A small-molecule ligand and the protein it binds are described below.
Small molecule (SMILES): Nc1nc2c(ncn2[C@@H]2O[C@H](CO[P](=O)(O)O[P](=O)(O)OP(O)(O)=S)[C@@H](O)[C@H]2O)c(=O)[nH]1

Binding-site contacts:
Ligand atom O3A contacts residue GLY52 of chain 1.C at 3.2 Å (h-bond).
Ligand atom O1B contacts residue SER51 of chain 1.C at 3.4 Å (h-bond).
Ligand atom O2G contacts residue VAL202 of chain 1.C at 3.4 Å (h-bond).
Ligand atom O1B contacts residue LYS53 of chain 1.C at 3.0 Å (salt-bridge).
Ligand atom O6 contacts residue ALA366 of chain 1.C at 3.1 Å (h-bond).
Ligand atom N7 contacts residue ASN292 of chain 1.C at 2.9 Å (h-bond).
Ligand atom O2B contacts residue SER54 of chain 1.C at 2.9 Å (h-bond).
Ligand atom PB contacts residue MN1 of chain 1.H at 3.3 Å.
Ligand atom O2' contacts residue ARG199 of chain 1.C at 3.3 Å.
Ligand atom O2G contacts residue MN1 of chain 1.H at 2.2 Å.
Ligand atom N7 contacts residue ALA366 of chain 1.C at 3.1 Å.
Ligand atom O4' contacts residue ASP173 of chain 1.C at 3.4 Å (salt-bridge).
Ligand atom O1B contacts residue GLY52 of chain 1.C at 3.1 Å (h-bond).
Ligand atom S1G contacts residue ARG201 of chain 1.C at 3.4 Å (salt-bridge).
Ligand atom O3' contacts residue ARG199 of chain 1.C at 3.0 Å (salt-bridge).
Ligand atom N1 contacts residue ASP295 of chain 1.C at 2.8 Å (salt-bridge).
Ligand atom O6 contacts residue ASP295 of chain 1.C at 3.4 Å (salt-bridge).
Ligand atom C4' contacts residue ASP173 of chain 1.C at 3.4 Å.
Ligand atom O1A contacts residue SER54 of chain 1.C at 3.0 Å (h-bond).
Ligand atom O1A contacts residue THR55 of chain 1.C at 2.9 Å (h-bond).
Ligand atom O1A contacts residue LYS53 of chain 1.C at 3.2 Å (salt-bridge).
Ligand atom O6 contacts residue LYS293 of chain 1.C at 3.3 Å.
Ligand atom O3G contacts residue THR204 of chain 1.C at 3.5 Å.
Ligand atom PG contacts residue MN1 of chain 1.H at 2.7 Å.
Ligand atom O5' contacts residue THR55 of chain 1.C at 3.3 Å (h-bond).
Ligand atom N2 contacts residue ARG199 of chain 1.C at 3.4 Å (salt-bridge).
Ligand atom O6 contacts residue ASN292 of chain 1.C at 3.2 Å (h-bond).
Ligand atom O2' contacts residue LEU198 of chain 1.C at 2.7 Å (h-bond).
Ligand atom O2' contacts residue VAL367 of chain 1.C at 3.3 Å.
Ligand atom O3G contacts residue MN1 of chain 1.H at 2.5 Å.
Ligand atom O2B contacts residue LYS53 of chain 1.C at 3.2 Å (salt-bridge).
Ligand atom O6 contacts residue CYS365 of chain 1.C at 3.0 Å.
Ligand atom N2 contacts residue ASP295 of chain 1.C at 3.2 Å (salt-bridge).
Ligand atom C2' contacts residue THR55 of chain 1.C at 3.2 Å.
Ligand atom PB contacts residue LYS53 of chain 1.C at 3.4 Å.
Ligand atom O2B contacts residue MN1 of chain 1.H at 2.3 Å.
Ligand atom O3G contacts residue GLY226 of chain 1.C at 3.3 Å (h-bond).
Ligand atom O3B contacts residue MN1 of chain 1.H at 3.5 Å.
Ligand atom N2 contacts residue LEU296 of chain 1.C at 3.2 Å.
Ligand atom O3B contacts residue GLU50 of chain 1.C at 3.4 Å (salt-bridge).

Sequence of chain 1.C:
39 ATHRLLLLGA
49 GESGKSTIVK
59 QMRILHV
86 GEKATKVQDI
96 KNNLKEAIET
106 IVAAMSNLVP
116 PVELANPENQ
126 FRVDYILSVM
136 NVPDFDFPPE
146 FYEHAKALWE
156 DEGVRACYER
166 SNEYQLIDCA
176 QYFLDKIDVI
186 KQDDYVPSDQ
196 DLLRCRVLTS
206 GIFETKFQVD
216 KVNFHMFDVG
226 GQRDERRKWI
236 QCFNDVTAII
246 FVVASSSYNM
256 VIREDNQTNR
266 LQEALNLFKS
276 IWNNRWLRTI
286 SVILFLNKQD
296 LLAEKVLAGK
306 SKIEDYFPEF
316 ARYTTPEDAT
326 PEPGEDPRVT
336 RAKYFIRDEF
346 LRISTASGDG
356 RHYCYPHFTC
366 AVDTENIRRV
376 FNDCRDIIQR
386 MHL